Binding-site contacts:
Ligand atom O7 contacts residue ASN153 of chain 1.B at 3.4 Å (h-bond).
Ligand atom O3 contacts residue HIS149 of chain 1.B at 4.5 Å.
Ligand atom C5 contacts residue ASN153 of chain 1.B at 3.7 Å.
Ligand atom C1 contacts residue ASN153 of chain 1.B at 1.4 Å.
Ligand atom C4 contacts residue ASN153 of chain 1.B at 4.2 Å.
Ligand atom O6 contacts residue HIS158 of chain 1.B at 3.6 Å.
Ligand atom C1 contacts residue HIS149 of chain 1.B at 4.0 Å.
Ligand atom O5 contacts residue HIS158 of chain 1.B at 3.5 Å.
Ligand atom C1 contacts residue THR155 of chain 1.B at 3.8 Å.
Ligand atom O4 contacts residue HIS149 of chain 1.B at 3.5 Å.
Ligand atom O2 contacts residue HIS158 of chain 1.B at 4.0 Å.
Ligand atom C2 contacts residue ASN153 of chain 1.B at 2.4 Å.
Ligand atom C2 contacts residue HIS158 of chain 1.B at 3.9 Å.
Ligand atom C5 contacts residue HIS149 of chain 1.B at 4.4 Å.
Ligand atom C4 contacts residue GLU147 of chain 1.B at 4.1 Å.
Ligand atom C8 contacts residue LYS157 of chain 1.B at 3.8 Å.
Ligand atom N2 contacts residue ASN153 of chain 1.B at 2.9 Å (h-bond).
Ligand atom O5 contacts residue ASN153 of chain 1.B at 2.4 Å (h-bond).
Ligand atom C2 contacts residue GLU147 of chain 1.B at 4.5 Å.
Ligand atom C5 contacts residue THR155 of chain 1.B at 4.2 Å.
Ligand atom O5 contacts residue HIS149 of chain 1.B at 4.4 Å.
Ligand atom C2 contacts residue HIS149 of chain 1.B at 3.8 Å.
Ligand atom C3 contacts residue ASN153 of chain 1.B at 3.8 Å.
Ligand atom C6 contacts residue HIS149 of chain 1.B at 4.3 Å.
Ligand atom O4 contacts residue GLU147 of chain 1.B at 2.8 Å (salt-bridge).
Ligand atom O7 contacts residue HIS149 of chain 1.B at 3.5 Å (h-bond).
Ligand atom C1 contacts residue HIS158 of chain 1.B at 4.3 Å.
Ligand atom C2 contacts residue LYS157 of chain 1.B at 4.4 Å.
Ligand atom O5 contacts residue THR155 of chain 1.B at 4.0 Å.
Ligand atom O5 contacts residue HIS149 of chain 1.B at 4.1 Å.
Ligand atom O3 contacts residue GLU147 of chain 1.B at 4.1 Å.
Ligand atom C7 contacts residue HIS149 of chain 1.B at 4.0 Å.
Ligand atom C1 contacts residue HIS158 of chain 1.B at 4.1 Å.
Ligand atom C8 contacts residue GLY102 of chain 1.A at 3.6 Å.
Ligand atom O6 contacts residue LYS157 of chain 1.B at 4.5 Å.
Ligand atom C6 contacts residue HIS149 of chain 1.B at 3.6 Å.
Ligand atom C5 contacts residue HIS149 of chain 1.B at 4.3 Å.
Ligand atom C8 contacts residue ASN153 of chain 1.B at 3.2 Å.
Ligand atom O2 contacts residue LYS157 of chain 1.B at 3.1 Å (salt-bridge).
Ligand atom C7 contacts residue ASN153 of chain 1.B at 2.9 Å.

Sequence of chain 1.A:
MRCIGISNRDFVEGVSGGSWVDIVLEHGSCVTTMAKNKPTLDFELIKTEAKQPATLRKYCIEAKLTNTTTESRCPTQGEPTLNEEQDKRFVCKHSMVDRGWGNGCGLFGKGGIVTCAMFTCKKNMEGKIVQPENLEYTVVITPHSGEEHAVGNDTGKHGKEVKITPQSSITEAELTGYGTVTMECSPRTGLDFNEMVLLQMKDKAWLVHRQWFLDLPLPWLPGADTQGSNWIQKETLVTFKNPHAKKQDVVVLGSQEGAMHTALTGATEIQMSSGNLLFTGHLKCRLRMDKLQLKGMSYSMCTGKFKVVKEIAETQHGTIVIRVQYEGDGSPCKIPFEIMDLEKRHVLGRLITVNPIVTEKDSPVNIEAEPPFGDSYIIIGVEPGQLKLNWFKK

This protein binds this small molecule.
Small molecule (SMILES): CC(=O)N[C@H]1[C@H](O[C@H]2[C@H](O)[C@@H](NC(C)=O)CO[C@@H]2CO[C@H]2O[C@@H](C)[C@@H](O)[C@@H](O)[C@@H]2O)O[C@H](CO)[C@@H](O[C@@H]2O[C@H](CO)[C@@H](O)[C@H](O)[C@@H]2O)[C@@H]1O

Sequence of chain 1.B:
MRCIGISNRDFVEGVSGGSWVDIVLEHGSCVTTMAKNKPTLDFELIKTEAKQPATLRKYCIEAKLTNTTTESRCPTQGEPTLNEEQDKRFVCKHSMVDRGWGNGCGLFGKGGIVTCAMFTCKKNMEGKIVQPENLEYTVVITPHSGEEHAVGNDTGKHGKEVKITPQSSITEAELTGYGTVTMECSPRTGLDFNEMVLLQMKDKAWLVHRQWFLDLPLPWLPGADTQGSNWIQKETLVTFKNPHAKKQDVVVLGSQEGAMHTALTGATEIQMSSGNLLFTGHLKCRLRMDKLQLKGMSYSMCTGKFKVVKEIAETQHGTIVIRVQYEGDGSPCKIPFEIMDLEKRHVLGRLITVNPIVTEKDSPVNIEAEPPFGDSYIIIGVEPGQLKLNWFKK